This protein binds this small molecule.
Small molecule (SMILES): Nc1nonc1-c1nc2ccccc2n1CC1CC1

Sequence of chain 1.A:
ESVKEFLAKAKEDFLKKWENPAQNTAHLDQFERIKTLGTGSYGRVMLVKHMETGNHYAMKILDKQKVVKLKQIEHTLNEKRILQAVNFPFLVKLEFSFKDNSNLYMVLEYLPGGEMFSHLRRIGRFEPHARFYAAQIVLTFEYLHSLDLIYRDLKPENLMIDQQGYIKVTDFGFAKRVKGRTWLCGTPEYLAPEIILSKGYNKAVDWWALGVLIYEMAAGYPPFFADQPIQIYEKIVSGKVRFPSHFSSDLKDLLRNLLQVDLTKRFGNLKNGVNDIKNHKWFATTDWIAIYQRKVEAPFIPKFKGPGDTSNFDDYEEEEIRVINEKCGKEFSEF

Binding-site contacts:
Ligand atom O contacts residue LEU124 of chain 1.A at 3.7 Å.
Ligand atom C2 contacts residue VAL58 of chain 1.A at 3.8 Å (hydrophobic).
Ligand atom N4 contacts residue GLU122 of chain 1.A at 2.9 Å (salt-bridge).
Ligand atom C5 contacts residue LEU121 of chain 1.A at 3.7 Å (hydrophobic).
Ligand atom N4 contacts residue VAL105 of chain 1.A at 3.7 Å.
Ligand atom C10 contacts residue PHE328 of chain 1.A at 4.0 Å (hydrophobic).
Ligand atom N3 contacts residue MET174 of chain 1.A at 4.0 Å.
Ligand atom O contacts residue LEU50 of chain 1.A at 4.0 Å.
Ligand atom C12 contacts residue GLU122 of chain 1.A at 3.5 Å.
Ligand atom N4 contacts residue LEU124 of chain 1.A at 4.0 Å.
Ligand atom N4 contacts residue ALA71 of chain 1.A at 3.7 Å.
Ligand atom C9 contacts residue GLY51 of chain 1.A at 3.7 Å.
Ligand atom C12 contacts residue ALA71 of chain 1.A at 3.4 Å (hydrophobic).
Ligand atom N3 contacts residue GLU122 of chain 1.A at 3.5 Å (salt-bridge).
Ligand atom N3 contacts residue LEU124 of chain 1.A at 3.1 Å (h-bond).
Ligand atom C1 contacts residue ASP185 of chain 1.A at 3.7 Å.
Ligand atom C4 contacts residue THR184 of chain 1.A at 3.9 Å.
Ligand atom N2 contacts residue MET174 of chain 1.A at 3.4 Å.
Ligand atom C3 contacts residue VAL58 of chain 1.A at 3.8 Å (hydrophobic).
Ligand atom C5 contacts residue ASP185 of chain 1.A at 3.9 Å.
Ligand atom C10 contacts residue LEU50 of chain 1.A at 3.4 Å (hydrophobic).
Ligand atom C4 contacts residue VAL58 of chain 1.A at 3.9 Å (hydrophobic).
Ligand atom N2 contacts residue PHE328 of chain 1.A at 3.7 Å.
Ligand atom O contacts residue TYR123 of chain 1.A at 3.4 Å.
Ligand atom N contacts residue LEU121 of chain 1.A at 3.8 Å.
Ligand atom C11 contacts residue ALA71 of chain 1.A at 3.9 Å (hydrophobic).
Ligand atom C9 contacts residue VAL58 of chain 1.A at 3.9 Å (hydrophobic).
Ligand atom N2 contacts residue LEU50 of chain 1.A at 4.0 Å.
Ligand atom C contacts residue LYS73 of chain 1.A at 4.0 Å.
Ligand atom O contacts residue MET174 of chain 1.A at 3.5 Å.
Ligand atom N3 contacts residue ALA71 of chain 1.A at 3.5 Å.
Ligand atom C9 contacts residue TYR55 of chain 1.A at 3.3 Å (hydrophobic).
Ligand atom O contacts residue ALA71 of chain 1.A at 3.9 Å.
Ligand atom C11 contacts residue MET174 of chain 1.A at 3.8 Å (hydrophobic).
Ligand atom O contacts residue PHE328 of chain 1.A at 3.6 Å.
Ligand atom C contacts residue ASP185 of chain 1.A at 3.7 Å.
Ligand atom N3 contacts residue TYR123 of chain 1.A at 3.6 Å.
Ligand atom C7 contacts residue MET174 of chain 1.A at 3.9 Å (hydrophobic).
Ligand atom C3 contacts residue THR184 of chain 1.A at 4.0 Å.
Ligand atom C1 contacts residue TYR55 of chain 1.A at 4.0 Å (hydrophobic).